Binding-site contacts:
Ligand atom N1 contacts residue PHE25 of chain 1.B at 3.5 Å.
Ligand atom C5 contacts residue LEU128 of chain 1.B at 3.7 Å (hydrophobic).
Ligand atom C8 contacts residue PRP1 of chain 1.J at 3.2 Å.
Ligand atom C6 contacts residue GLU103 of chain 1.B at 3.5 Å.
Ligand atom C8 contacts residue ALA130 of chain 1.B at 4.0 Å (hydrophobic).
Ligand atom C4 contacts residue LEU128 of chain 1.B at 3.7 Å (hydrophobic).
Ligand atom N9 contacts residue LEU128 of chain 1.B at 3.9 Å.
Ligand atom N1 contacts residue LEU128 of chain 1.B at 3.8 Å.
Ligand atom C8 contacts residue LEU128 of chain 1.B at 4.0 Å (hydrophobic).
Ligand atom C8 contacts residue GLU103 of chain 1.B at 3.8 Å.
Ligand atom N7 contacts residue TYR104 of chain 1.B at 3.6 Å.
Ligand atom O6 contacts residue LEU158 of chain 1.B at 3.4 Å.
Ligand atom C8 contacts residue TYR104 of chain 1.B at 3.5 Å (hydrophobic).
Ligand atom C2 contacts residue ARG26 of chain 1.B at 3.4 Å.
Ligand atom N9 contacts residue TYR104 of chain 1.B at 3.6 Å (h-bond).
Ligand atom N1 contacts residue ARG26 of chain 1.B at 3.0 Å (salt-bridge).
Ligand atom C4 contacts residue ARG66 of chain 1.B at 3.9 Å.
Ligand atom N7 contacts residue LEU128 of chain 1.B at 3.9 Å.
Ligand atom O6 contacts residue PHE25 of chain 1.B at 4.0 Å.
Ligand atom C6 contacts residue LEU158 of chain 1.B at 3.9 Å (hydrophobic).
Ligand atom C6 contacts residue VAL24 of chain 1.B at 4.0 Å (hydrophobic).
Ligand atom C2 contacts residue PHE25 of chain 1.B at 3.4 Å (hydrophobic).
Ligand atom C4 contacts residue TYR104 of chain 1.B at 3.8 Å (hydrophobic).
Ligand atom C6 contacts residue ARG26 of chain 1.B at 4.1 Å.
Ligand atom O6 contacts residue GLU103 of chain 1.B at 3.0 Å (salt-bridge).
Ligand atom N9 contacts residue PRP1 of chain 1.J at 3.2 Å (h-bond).
Ligand atom N1 contacts residue VAL24 of chain 1.B at 4.0 Å.
Ligand atom N7 contacts residue GLU103 of chain 1.B at 2.6 Å (salt-bridge).
Ligand atom N3 contacts residue ARG66 of chain 1.B at 3.0 Å (salt-bridge).
Ligand atom C2 contacts residue LEU128 of chain 1.B at 3.6 Å (hydrophobic).
Ligand atom C6 contacts residue LEU128 of chain 1.B at 4.1 Å (hydrophobic).
Ligand atom N9 contacts residue ARG66 of chain 1.B at 3.8 Å.
Ligand atom N3 contacts residue LEU128 of chain 1.B at 3.9 Å.
Ligand atom C5 contacts residue TYR104 of chain 1.B at 3.7 Å (hydrophobic).
Ligand atom O6 contacts residue VAL23 of chain 1.B at 3.8 Å.
Ligand atom C2 contacts residue ARG66 of chain 1.B at 3.7 Å.
Ligand atom N3 contacts residue PHE25 of chain 1.B at 3.6 Å.
Ligand atom C5 contacts residue GLU103 of chain 1.B at 3.2 Å.
Ligand atom O6 contacts residue VAL24 of chain 1.B at 3.1 Å (h-bond).
Ligand atom N7 contacts residue ALA130 of chain 1.B at 3.7 Å.

Sequence of chain 1.B:
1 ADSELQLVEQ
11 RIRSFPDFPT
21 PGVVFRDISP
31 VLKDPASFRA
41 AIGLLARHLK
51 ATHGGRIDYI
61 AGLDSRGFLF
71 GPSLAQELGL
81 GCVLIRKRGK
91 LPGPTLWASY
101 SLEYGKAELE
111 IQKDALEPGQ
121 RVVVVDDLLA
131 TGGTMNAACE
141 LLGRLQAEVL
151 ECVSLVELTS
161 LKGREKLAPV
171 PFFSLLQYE

This small molecule binds to this protein.
Small molecule (SMILES): O=c1[nH]cnc2nc[nH]c12